Sequence of chain 1.B:
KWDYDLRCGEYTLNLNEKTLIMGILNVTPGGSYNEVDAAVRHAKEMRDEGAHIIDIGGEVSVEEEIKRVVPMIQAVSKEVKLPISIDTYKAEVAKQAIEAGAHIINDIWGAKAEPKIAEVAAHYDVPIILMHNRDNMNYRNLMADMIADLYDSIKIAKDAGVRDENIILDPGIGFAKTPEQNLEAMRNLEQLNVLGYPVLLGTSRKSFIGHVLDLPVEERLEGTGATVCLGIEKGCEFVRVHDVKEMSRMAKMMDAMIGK

A small-molecule ligand and the protein it binds are described below.
Small molecule (SMILES): Nc1nc2ncc(CO[P](=O)(O)OP(=O)(O)O)nc2c(=O)[nH]1

Binding-site contacts:
Ligand atom O8 contacts residue GLY236 of chain 1.B at 3.1 Å (h-bond).
Ligand atom C2 contacts residue LYS240 of chain 1.B at 3.9 Å.
Ligand atom C3 contacts residue ARG274 of chain 1.B at 3.3 Å.
Ligand atom O4P contacts residue ARG274 of chain 1.B at 2.8 Å (salt-bridge).
Ligand atom C9 contacts residue ARG274 of chain 1.B at 3.7 Å.
Ligand atom N5 contacts residue ARG274 of chain 1.B at 3.8 Å.
Ligand atom O4P contacts residue HIS276 of chain 1.B at 3.7 Å.
Ligand atom P2 contacts residue ARG274 of chain 1.B at 3.8 Å.
Ligand atom P2 contacts residue HIS276 of chain 1.B at 3.7 Å.
Ligand atom C11 contacts residue LYS240 of chain 1.B at 3.8 Å.
Ligand atom C8 contacts residue ASP204 of chain 1.B at 3.8 Å.
Ligand atom N6 contacts residue ASN140 of chain 1.B at 2.7 Å (h-bond).
Ligand atom O5P contacts residue HIS276 of chain 1.B at 2.6 Å (h-bond).
Ligand atom C9 contacts residue LYS240 of chain 1.B at 3.8 Å.
Ligand atom N7 contacts residue MET165 of chain 1.B at 3.6 Å (h-bond).
Ligand atom C10 contacts residue ILE142 of chain 1.B at 3.7 Å (hydrophobic).
Ligand atom O6P contacts residue ARG274 of chain 1.B at 3.0 Å (salt-bridge).
Ligand atom O4P contacts residue ILE45 of chain 1.B at 3.9 Å.
Ligand atom N1 contacts residue PHE209 of chain 1.B at 3.5 Å.
Ligand atom N6 contacts residue ILE163 of chain 1.B at 3.7 Å.
Ligand atom C2 contacts residue ARG274 of chain 1.B at 3.5 Å.
Ligand atom N6 contacts residue ASP204 of chain 1.B at 2.9 Å (salt-bridge).
Ligand atom O8 contacts residue LYS240 of chain 1.B at 2.7 Å (salt-bridge).
Ligand atom N7 contacts residue ASP204 of chain 1.B at 2.6 Å (salt-bridge).
Ligand atom C8 contacts residue MET165 of chain 1.B at 3.7 Å (hydrophobic).
Ligand atom N5 contacts residue ILE142 of chain 1.B at 3.7 Å.
Ligand atom C10 contacts residue ARG274 of chain 1.B at 3.6 Å.
Ligand atom C8 contacts residue LYS240 of chain 1.B at 3.7 Å.
Ligand atom C6 contacts residue ASP204 of chain 1.B at 3.2 Å.
Ligand atom C6 contacts residue ASN140 of chain 1.B at 3.6 Å.
Ligand atom N5 contacts residue ASN140 of chain 1.B at 3.2 Å (h-bond).
Ligand atom N6 contacts residue LEU234 of chain 1.B at 3.8 Å.
Ligand atom N4 contacts residue ASP121 of chain 1.B at 3.2 Å (salt-bridge).
Ligand atom N4 contacts residue ARG274 of chain 1.B at 3.4 Å (salt-bridge).
Ligand atom C2 contacts residue PHE209 of chain 1.B at 3.8 Å (hydrophobic).
Ligand atom N4 contacts residue ILE142 of chain 1.B at 3.5 Å.
Ligand atom N1 contacts residue ARG274 of chain 1.B at 3.5 Å (salt-bridge).
Ligand atom N1 contacts residue LYS240 of chain 1.B at 3.0 Å (salt-bridge).
Ligand atom C6 contacts residue MET165 of chain 1.B at 3.9 Å (hydrophobic).
Ligand atom C3 contacts residue ASP121 of chain 1.B at 3.7 Å.